Binding-site contacts:
Ligand atom CA contacts residue ASN617 of chain 29.R at 4.1 Å.
Ligand atom CD contacts residue CYS621 of chain 29.R at 3.5 Å (hydrophobic).
Ligand atom N contacts residue ASN617 of chain 29.R at 2.9 Å (h-bond).
Ligand atom N contacts residue CYS621 of chain 29.R at 3.0 Å (h-bond).
Ligand atom ND1 contacts residue GLU894 of chain 29.R at 3.5 Å (salt-bridge).
Ligand atom C contacts residue ARG845 of chain 29.R at 4.1 Å.
Ligand atom O contacts residue TYR619 of chain 29.R at 2.7 Å.
Ligand atom O contacts residue ARG649 of chain 29.R at 3.3 Å (salt-bridge).
Ligand atom CE1 contacts residue LEU348 of chain 29.R at 3.5 Å (hydrophobic).
Ligand atom CB contacts residue LEU620 of chain 29.R at 3.8 Å (hydrophobic).
Ligand atom CD contacts residue ARG46 of chain 29.Q at 3.3 Å.
Ligand atom CB contacts residue GLU894 of chain 29.R at 3.4 Å.
Ligand atom O contacts residue ALA857 of chain 29.R at 3.7 Å.
Ligand atom CB contacts residue TYR619 of chain 29.R at 4.0 Å (hydrophobic).
Ligand atom N contacts residue TYR619 of chain 29.R at 3.6 Å.
Ligand atom N contacts residue ARG649 of chain 29.R at 4.2 Å.
Ligand atom CA contacts residue TYR619 of chain 29.R at 4.1 Å (hydrophobic).
Ligand atom CD2 contacts residue GLU894 of chain 29.R at 3.7 Å.
Ligand atom CG contacts residue CYS621 of chain 29.R at 3.9 Å (hydrophobic).
Ligand atom CG contacts residue ASN617 of chain 29.R at 3.7 Å.
Ligand atom CG contacts residue ARG46 of chain 29.Q at 3.1 Å.
Ligand atom C contacts residue ARG649 of chain 29.R at 3.9 Å.
Ligand atom CD contacts residue ASN617 of chain 29.R at 3.1 Å.
Ligand atom CG contacts residue GLU894 of chain 29.R at 3.2 Å.
Ligand atom CE1 contacts residue GLU894 of chain 29.R at 4.1 Å.
Ligand atom N contacts residue ASP618 of chain 29.R at 3.4 Å (salt-bridge).
Ligand atom CB contacts residue ARG649 of chain 29.R at 4.2 Å.
Ligand atom CA contacts residue CYS621 of chain 29.R at 3.2 Å (hydrophobic).
Ligand atom NE2 contacts residue ARG845 of chain 29.R at 4.0 Å.
Ligand atom CB contacts residue ARG649 of chain 29.R at 4.1 Å.
Ligand atom ND1 contacts residue LEU348 of chain 29.R at 3.6 Å.
Ligand atom CA contacts residue TYR619 of chain 29.R at 4.2 Å (hydrophobic).
Ligand atom NE2 contacts residue GLU894 of chain 29.R at 4.2 Å.
Ligand atom CB contacts residue TYR619 of chain 29.R at 3.7 Å (hydrophobic).
Ligand atom CB contacts residue CYS621 of chain 29.R at 3.5 Å (hydrophobic).
Ligand atom CD2 contacts residue ARG845 of chain 29.R at 4.0 Å.
Ligand atom C contacts residue TYR619 of chain 29.R at 3.2 Å (hydrophobic).
Ligand atom N contacts residue TYR619 of chain 29.R at 3.5 Å (h-bond).
Ligand atom CB contacts residue ALA857 of chain 29.R at 4.2 Å (hydrophobic).
Ligand atom CB contacts residue PHE896 of chain 29.R at 4.0 Å (hydrophobic).

Sequence of chain 29.R:
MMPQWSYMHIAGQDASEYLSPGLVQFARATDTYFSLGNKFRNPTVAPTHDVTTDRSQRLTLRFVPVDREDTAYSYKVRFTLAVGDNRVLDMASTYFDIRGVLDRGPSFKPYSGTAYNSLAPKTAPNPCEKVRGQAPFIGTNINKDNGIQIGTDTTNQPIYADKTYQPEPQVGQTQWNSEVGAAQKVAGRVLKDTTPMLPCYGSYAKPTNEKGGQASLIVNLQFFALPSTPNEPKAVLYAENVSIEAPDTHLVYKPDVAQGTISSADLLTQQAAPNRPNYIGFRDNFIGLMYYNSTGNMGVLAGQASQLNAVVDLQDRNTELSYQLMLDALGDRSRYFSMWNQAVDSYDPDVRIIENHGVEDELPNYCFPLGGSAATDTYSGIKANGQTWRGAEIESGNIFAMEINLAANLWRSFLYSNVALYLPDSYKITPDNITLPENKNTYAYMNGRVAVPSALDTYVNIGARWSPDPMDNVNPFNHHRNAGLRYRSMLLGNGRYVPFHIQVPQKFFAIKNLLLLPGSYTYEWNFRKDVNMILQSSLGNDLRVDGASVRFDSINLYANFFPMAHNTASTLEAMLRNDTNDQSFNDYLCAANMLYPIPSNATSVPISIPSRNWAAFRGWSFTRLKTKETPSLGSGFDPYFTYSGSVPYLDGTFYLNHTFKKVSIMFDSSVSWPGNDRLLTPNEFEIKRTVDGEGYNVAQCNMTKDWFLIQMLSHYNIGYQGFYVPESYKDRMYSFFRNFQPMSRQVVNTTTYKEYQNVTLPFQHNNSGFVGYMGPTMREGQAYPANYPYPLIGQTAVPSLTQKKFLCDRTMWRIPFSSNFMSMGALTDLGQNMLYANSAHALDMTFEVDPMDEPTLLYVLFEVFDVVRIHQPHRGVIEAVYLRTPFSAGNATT

This small molecule binds to this protein.
Small molecule (SMILES): NC(N)=NCCC[C@H](NC(=O)[C@@H]1CCCN1)C(=O)N[C@H](C=O)Cc1cnc[nH]1

Sequence of chain 29.Q:
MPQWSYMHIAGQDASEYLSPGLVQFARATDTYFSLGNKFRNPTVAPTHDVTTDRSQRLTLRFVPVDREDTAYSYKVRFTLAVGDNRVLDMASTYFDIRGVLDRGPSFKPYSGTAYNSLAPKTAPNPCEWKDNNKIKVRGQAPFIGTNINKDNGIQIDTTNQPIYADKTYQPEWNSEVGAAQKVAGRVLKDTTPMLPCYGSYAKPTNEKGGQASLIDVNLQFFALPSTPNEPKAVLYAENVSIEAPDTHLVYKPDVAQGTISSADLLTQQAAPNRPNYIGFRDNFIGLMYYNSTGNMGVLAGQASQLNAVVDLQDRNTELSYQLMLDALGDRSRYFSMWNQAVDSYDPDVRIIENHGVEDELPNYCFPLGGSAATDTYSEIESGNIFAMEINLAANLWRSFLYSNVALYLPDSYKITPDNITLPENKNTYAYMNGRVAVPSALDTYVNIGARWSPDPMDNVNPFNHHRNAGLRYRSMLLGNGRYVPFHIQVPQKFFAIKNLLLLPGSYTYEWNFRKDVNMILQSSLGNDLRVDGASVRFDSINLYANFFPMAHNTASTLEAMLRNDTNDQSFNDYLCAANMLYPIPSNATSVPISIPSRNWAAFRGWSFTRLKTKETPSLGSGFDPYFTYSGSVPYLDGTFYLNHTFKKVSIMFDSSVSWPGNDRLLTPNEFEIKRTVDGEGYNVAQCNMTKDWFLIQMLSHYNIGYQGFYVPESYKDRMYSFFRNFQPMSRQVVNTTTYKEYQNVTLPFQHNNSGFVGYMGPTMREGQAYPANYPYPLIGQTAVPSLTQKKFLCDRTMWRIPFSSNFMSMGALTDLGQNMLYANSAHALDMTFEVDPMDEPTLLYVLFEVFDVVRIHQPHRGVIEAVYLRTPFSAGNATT